Binding-site contacts:
Ligand atom O8 contacts residue SER449 of chain 1.D at 4.2 Å.
Ligand atom C4 contacts residue SER452 of chain 1.D at 3.7 Å.
Ligand atom O1B contacts residue VAL447 of chain 1.D at 3.3 Å.
Ligand atom C6 contacts residue SER449 of chain 1.D at 3.4 Å.
Ligand atom O6 contacts residue SER449 of chain 1.D at 2.7 Å (h-bond).
Ligand atom C4 contacts residue SER449 of chain 1.D at 2.9 Å.
Ligand atom C5 contacts residue GLY451 of chain 1.D at 4.2 Å.
Ligand atom C2 contacts residue SER449 of chain 1.D at 1.4 Å.
Ligand atom C3 contacts residue SER449 of chain 1.D at 2.1 Å.
Ligand atom O1A contacts residue SER449 of chain 1.D at 3.2 Å.
Ligand atom O4 contacts residue SER449 of chain 1.D at 4.1 Å.
Ligand atom O1B contacts residue VAL448 of chain 1.D at 4.3 Å.
Ligand atom O1A contacts residue LYS467 of chain 1.D at 3.9 Å.
Ligand atom O4 contacts residue SER452 of chain 1.D at 3.8 Å.
Ligand atom C3 contacts residue SER452 of chain 1.D at 4.3 Å.
Ligand atom C1 contacts residue VAL447 of chain 1.D at 4.4 Å (hydrophobic).
Ligand atom C6 contacts residue GLY451 of chain 1.D at 4.4 Å.
Ligand atom C5 contacts residue SER449 of chain 1.D at 3.8 Å.
Ligand atom C1 contacts residue SER449 of chain 1.D at 2.2 Å.
Ligand atom O4 contacts residue GLY451 of chain 1.D at 4.0 Å.
Ligand atom O1B contacts residue SER449 of chain 1.D at 2.7 Å (h-bond).
Ligand atom C3 contacts residue VAL447 of chain 1.D at 4.4 Å (hydrophobic).
Ligand atom C4 contacts residue GLY451 of chain 1.D at 3.7 Å.
Ligand atom O1B contacts residue LYS467 of chain 1.D at 4.2 Å.

Sequence of chain 1.D:
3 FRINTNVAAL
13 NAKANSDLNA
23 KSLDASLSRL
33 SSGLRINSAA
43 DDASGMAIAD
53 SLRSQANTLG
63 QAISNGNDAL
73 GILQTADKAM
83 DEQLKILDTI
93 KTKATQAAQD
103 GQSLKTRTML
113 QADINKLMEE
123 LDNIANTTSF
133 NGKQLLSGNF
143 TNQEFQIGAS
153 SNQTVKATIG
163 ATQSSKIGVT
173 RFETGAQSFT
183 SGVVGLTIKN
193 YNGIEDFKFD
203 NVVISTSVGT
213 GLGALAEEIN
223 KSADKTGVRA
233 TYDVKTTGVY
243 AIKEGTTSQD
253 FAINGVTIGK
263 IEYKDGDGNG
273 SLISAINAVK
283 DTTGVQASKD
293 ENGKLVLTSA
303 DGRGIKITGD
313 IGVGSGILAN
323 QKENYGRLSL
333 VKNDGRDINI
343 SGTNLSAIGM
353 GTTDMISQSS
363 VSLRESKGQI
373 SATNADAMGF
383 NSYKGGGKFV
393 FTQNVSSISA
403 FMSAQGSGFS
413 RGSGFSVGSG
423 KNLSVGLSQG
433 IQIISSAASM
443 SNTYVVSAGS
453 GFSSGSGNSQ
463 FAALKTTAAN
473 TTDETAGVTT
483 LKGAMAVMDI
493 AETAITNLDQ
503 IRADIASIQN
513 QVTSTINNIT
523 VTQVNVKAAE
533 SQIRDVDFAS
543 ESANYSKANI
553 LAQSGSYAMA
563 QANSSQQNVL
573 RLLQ

This small molecule binds to this protein.
Small molecule (SMILES): C[C@H](O)[C@H](N)[C@@H]1O[C@](O)(C(=O)O)C[C@H](O)[C@@H]1N